Binding-site contacts:
Ligand atom N2 contacts residue GLN580 of chain 1.B at 3.3 Å (h-bond).
Ligand atom C7 contacts residue GLN580 of chain 1.B at 3.6 Å.
Ligand atom O7 contacts residue PRO579 of chain 1.B at 3.6 Å (h-bond).
Ligand atom O7 contacts residue ASN331 of chain 1.B at 3.5 Å (h-bond).
Ligand atom C2 contacts residue ASN331 of chain 1.B at 2.6 Å.
Ligand atom O5 contacts residue ASN331 of chain 1.B at 2.3 Å (h-bond).
Ligand atom C8 contacts residue ASN331 of chain 1.B at 3.3 Å.
Ligand atom C4 contacts residue ASN331 of chain 1.B at 4.3 Å.
Ligand atom C1 contacts residue ASN331 of chain 1.B at 1.5 Å.
Ligand atom C7 contacts residue ASN331 of chain 1.B at 3.0 Å.
Ligand atom O7 contacts residue GLN580 of chain 1.B at 3.1 Å (h-bond).
Ligand atom C5 contacts residue ASN331 of chain 1.B at 3.6 Å.
Ligand atom C2 contacts residue GLN580 of chain 1.B at 4.5 Å.
Ligand atom N2 contacts residue ASN331 of chain 1.B at 2.8 Å (h-bond).
Ligand atom C3 contacts residue ASN331 of chain 1.B at 3.9 Å.

The protein below binds the small molecule below.
Small molecule (SMILES): CC(=O)N[C@@H]1[C@@H](O)[C@H](O)[C@@H](CO)O[C@H]1O

Sequence of chain 1.B:
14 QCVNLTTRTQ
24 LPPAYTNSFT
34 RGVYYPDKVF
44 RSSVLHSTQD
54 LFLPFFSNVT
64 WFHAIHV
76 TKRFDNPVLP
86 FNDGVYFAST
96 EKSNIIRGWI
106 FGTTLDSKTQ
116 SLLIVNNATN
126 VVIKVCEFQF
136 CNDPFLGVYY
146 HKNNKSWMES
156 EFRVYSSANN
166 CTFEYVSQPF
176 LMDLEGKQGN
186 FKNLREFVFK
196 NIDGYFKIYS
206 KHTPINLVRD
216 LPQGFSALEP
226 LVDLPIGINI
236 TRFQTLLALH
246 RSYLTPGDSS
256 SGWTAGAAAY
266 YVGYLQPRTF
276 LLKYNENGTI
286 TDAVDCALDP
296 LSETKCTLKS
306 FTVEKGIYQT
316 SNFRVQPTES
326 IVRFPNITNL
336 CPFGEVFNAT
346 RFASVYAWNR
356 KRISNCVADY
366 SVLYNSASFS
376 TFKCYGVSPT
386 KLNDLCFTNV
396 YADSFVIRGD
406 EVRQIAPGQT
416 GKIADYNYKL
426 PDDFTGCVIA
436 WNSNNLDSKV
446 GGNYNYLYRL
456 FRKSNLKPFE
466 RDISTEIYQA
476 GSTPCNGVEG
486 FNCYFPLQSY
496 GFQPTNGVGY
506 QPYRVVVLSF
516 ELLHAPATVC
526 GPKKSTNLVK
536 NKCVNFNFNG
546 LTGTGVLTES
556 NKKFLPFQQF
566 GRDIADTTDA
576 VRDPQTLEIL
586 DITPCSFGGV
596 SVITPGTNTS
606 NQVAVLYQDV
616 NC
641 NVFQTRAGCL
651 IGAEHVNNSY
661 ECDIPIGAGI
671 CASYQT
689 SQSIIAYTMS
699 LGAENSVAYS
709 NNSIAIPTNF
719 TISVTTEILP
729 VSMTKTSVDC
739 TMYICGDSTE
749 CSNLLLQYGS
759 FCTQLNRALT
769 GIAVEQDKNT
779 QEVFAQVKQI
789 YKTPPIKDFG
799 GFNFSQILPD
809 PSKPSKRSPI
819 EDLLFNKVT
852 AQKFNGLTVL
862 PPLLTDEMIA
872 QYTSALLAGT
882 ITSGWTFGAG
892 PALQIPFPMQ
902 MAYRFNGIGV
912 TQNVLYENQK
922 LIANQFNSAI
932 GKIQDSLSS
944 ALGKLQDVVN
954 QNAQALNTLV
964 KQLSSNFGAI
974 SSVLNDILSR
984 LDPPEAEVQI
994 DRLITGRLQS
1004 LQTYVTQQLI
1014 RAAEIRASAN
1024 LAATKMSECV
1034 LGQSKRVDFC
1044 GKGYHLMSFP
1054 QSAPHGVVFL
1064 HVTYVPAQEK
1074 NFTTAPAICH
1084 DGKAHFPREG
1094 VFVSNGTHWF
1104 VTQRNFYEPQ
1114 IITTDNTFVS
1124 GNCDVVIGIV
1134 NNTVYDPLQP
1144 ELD